Sequence of chain 8.A:
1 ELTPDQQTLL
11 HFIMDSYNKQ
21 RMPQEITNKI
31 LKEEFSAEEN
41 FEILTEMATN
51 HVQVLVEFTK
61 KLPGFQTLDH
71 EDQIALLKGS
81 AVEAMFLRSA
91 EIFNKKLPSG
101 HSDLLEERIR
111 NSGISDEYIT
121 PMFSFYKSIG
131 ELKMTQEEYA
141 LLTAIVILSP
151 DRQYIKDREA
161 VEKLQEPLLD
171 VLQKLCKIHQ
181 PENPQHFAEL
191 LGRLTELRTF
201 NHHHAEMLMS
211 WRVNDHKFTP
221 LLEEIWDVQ

Binding-site contacts:
Ligand atom O4 contacts residue MET22 of chain 8.A at 3.9 Å.
Ligand atom O1 contacts residue HIS204 of chain 8.A at 3.8 Å.
Ligand atom C23 contacts residue MET22 of chain 8.A at 4.0 Å (hydrophobic).
Ligand atom N2 contacts residue MET22 of chain 8.A at 3.6 Å.
Ligand atom N1 contacts residue HIS204 of chain 8.A at 3.1 Å (h-bond).
Ligand atom O4 contacts residue ARG88 of chain 8.A at 3.7 Å.
Ligand atom C27 contacts residue TYR126 of chain 8.A at 3.4 Å (hydrophobic).
Ligand atom C26 contacts residue PHE86 of chain 8.A at 3.5 Å (hydrophobic).
Ligand atom C22 contacts residue MET22 of chain 8.A at 3.9 Å (hydrophobic).
Ligand atom C28 contacts residue TYR126 of chain 8.A at 3.4 Å (hydrophobic).
Ligand atom C12 contacts residue MET47 of chain 8.A at 3.6 Å (hydrophobic).
Ligand atom C1 contacts residue THR45 of chain 8.A at 3.6 Å.
Ligand atom C27 contacts residue SER89 of chain 8.A at 3.7 Å.
Ligand atom CL1 contacts residue HIS204 of chain 8.A at 3.9 Å.
Ligand atom C18 contacts residue THR27 of chain 8.A at 3.9 Å.
Ligand atom C2 contacts residue THR45 of chain 8.A at 4.0 Å.
Ligand atom C19 contacts residue ARG88 of chain 8.A at 3.8 Å.
Ligand atom C11 contacts residue MET47 of chain 8.A at 3.9 Å (hydrophobic).
Ligand atom N2 contacts residue ARG88 of chain 8.A at 3.7 Å.
Ligand atom C3 contacts residue PHE218 of chain 8.A at 3.8 Å (hydrophobic).
Ligand atom C20 contacts residue MET22 of chain 8.A at 3.0 Å (hydrophobic).
Ligand atom C2 contacts residue LEU44 of chain 8.A at 3.9 Å (hydrophobic).
Ligand atom C9 contacts residue ALA48 of chain 8.A at 3.9 Å (hydrophobic).
Ligand atom O3 contacts residue SER99 of chain 8.A at 3.1 Å.
Ligand atom C3 contacts residue THR45 of chain 8.A at 3.9 Å.
Ligand atom C1 contacts residue PHE41 of chain 8.A at 3.8 Å (hydrophobic).
Ligand atom O1 contacts residue TRP211 of chain 8.A at 3.7 Å.
Ligand atom C7 contacts residue LEU44 of chain 8.A at 3.7 Å (hydrophobic).
Ligand atom C1 contacts residue LEU44 of chain 8.A at 3.8 Å (hydrophobic).
Ligand atom C27 contacts residue PHE86 of chain 8.A at 3.5 Å (hydrophobic).
Ligand atom C23 contacts residue ARG88 of chain 8.A at 3.8 Å.
Ligand atom C15 contacts residue MET47 of chain 8.A at 3.7 Å (hydrophobic).
Ligand atom C21 contacts residue MET22 of chain 8.A at 3.5 Å (hydrophobic).
Ligand atom C18 contacts residue ILE92 of chain 8.A at 4.0 Å (hydrophobic).
Ligand atom C19 contacts residue MET22 of chain 8.A at 3.9 Å (hydrophobic).
Ligand atom CL1 contacts residue TRP226 of chain 8.A at 4.0 Å (hydrophobic).
Ligand atom C10 contacts residue HIS51 of chain 8.A at 3.9 Å.
Ligand atom C3 contacts residue TRP226 of chain 8.A at 3.8 Å (hydrophobic).
Ligand atom C20 contacts residue HIS51 of chain 8.A at 3.9 Å.
Ligand atom CL1 contacts residue MET85 of chain 8.A at 3.6 Å (hydrophobic).

A small-molecule ligand and the protein it binds are described below.
Small molecule (SMILES): Cc1cccc(C)c1-c1noc(C(C)C)c1COc1ccc(-c2ccc3cc(C(=O)O)ncc3c2)cc1